This protein binds this small molecule.
Small molecule (SMILES): CC(=O)N[C@@H]1[C@@H](O)[C@H](O)[C@@H](CO)O[C@H]1O

Sequence of chain 1.A:
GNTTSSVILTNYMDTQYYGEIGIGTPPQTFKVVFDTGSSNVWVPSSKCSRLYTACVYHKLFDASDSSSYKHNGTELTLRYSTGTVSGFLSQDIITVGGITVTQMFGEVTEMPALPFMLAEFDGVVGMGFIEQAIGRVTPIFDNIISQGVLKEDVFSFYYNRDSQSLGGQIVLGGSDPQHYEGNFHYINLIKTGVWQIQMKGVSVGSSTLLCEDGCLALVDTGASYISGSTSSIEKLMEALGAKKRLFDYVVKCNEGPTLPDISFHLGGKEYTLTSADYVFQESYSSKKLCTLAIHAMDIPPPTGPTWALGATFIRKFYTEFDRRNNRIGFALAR

Binding-site contacts:
Ligand atom O7 contacts residue ASN72 of chain 1.A at 3.5 Å (h-bond).
Ligand atom C4 contacts residue ASN72 of chain 1.A at 4.2 Å.
Ligand atom C8 contacts residue ASN72 of chain 1.A at 3.0 Å.
Ligand atom C5 contacts residue ASN72 of chain 1.A at 3.7 Å.
Ligand atom N2 contacts residue ASN72 of chain 1.A at 2.9 Å (h-bond).
Ligand atom O7 contacts residue HIS71 of chain 1.A at 3.9 Å.
Ligand atom C1 contacts residue ASN72 of chain 1.A at 1.4 Å.
Ligand atom O5 contacts residue ASN72 of chain 1.A at 2.4 Å (h-bond).
Ligand atom C2 contacts residue ASN72 of chain 1.A at 2.4 Å.
Ligand atom C7 contacts residue ASN72 of chain 1.A at 3.4 Å.
Ligand atom C8 contacts residue HIS71 of chain 1.A at 4.0 Å.
Ligand atom C1 contacts residue THR74 of chain 1.A at 3.9 Å.
Ligand atom C3 contacts residue ASN72 of chain 1.A at 3.7 Å.